Binding-site contacts:
Ligand atom C1 contacts residue ASN91 of chain 1.K at 1.4 Å.
Ligand atom C8 contacts residue GLY92 of chain 1.K at 4.1 Å.
Ligand atom C4 contacts residue GLU90 of chain 1.K at 4.1 Å.
Ligand atom C8 contacts residue CYS94 of chain 1.K at 3.6 Å (hydrophobic).
Ligand atom N2 contacts residue ASN91 of chain 1.K at 2.8 Å (h-bond).
Ligand atom C1 contacts residue GLU70 of chain 1.K at 3.8 Å.
Ligand atom N2 contacts residue ARG224 of chain 1.K at 3.5 Å (salt-bridge).
Ligand atom C7 contacts residue NAG1 of chain 1.W at 4.1 Å.
Ligand atom C2 contacts residue ARG224 of chain 1.K at 3.7 Å.
Ligand atom C6 contacts residue GLU90 of chain 1.K at 2.9 Å.
Ligand atom C2 contacts residue ASN91 of chain 1.K at 2.4 Å.
Ligand atom O5 contacts residue GLU90 of chain 1.K at 3.6 Å.
Ligand atom C8 contacts residue NAG1 of chain 1.W at 3.4 Å.
Ligand atom O5 contacts residue ASN91 of chain 1.K at 2.2 Å (h-bond).
Ligand atom C2 contacts residue GLU90 of chain 1.K at 4.0 Å.
Ligand atom C7 contacts residue CYS94 of chain 1.K at 3.7 Å (hydrophobic).
Ligand atom C8 contacts residue GLU90 of chain 1.K at 3.6 Å.
Ligand atom C7 contacts residue ASN91 of chain 1.K at 3.2 Å.
Ligand atom O6 contacts residue NAG1 of chain 1.W at 3.0 Å (h-bond).
Ligand atom C4 contacts residue ASN91 of chain 1.K at 4.1 Å.
Ligand atom O7 contacts residue ARG224 of chain 1.K at 4.2 Å.
Ligand atom O7 contacts residue CYS94 of chain 1.K at 3.0 Å.
Ligand atom C3 contacts residue ARG224 of chain 1.K at 3.6 Å.
Ligand atom O6 contacts residue ASN58 of chain 1.K at 4.0 Å.
Ligand atom C3 contacts residue ASN91 of chain 1.K at 3.7 Å.
Ligand atom C7 contacts residue ARG224 of chain 1.K at 3.6 Å.
Ligand atom C1 contacts residue GLU90 of chain 1.K at 4.0 Å.
Ligand atom O7 contacts residue SER138 of chain 1.K at 3.8 Å.
Ligand atom O7 contacts residue CYS139 of chain 1.K at 4.2 Å.
Ligand atom C8 contacts residue ASN68 of chain 1.K at 3.1 Å.
Ligand atom C7 contacts residue ASN68 of chain 1.K at 3.5 Å.
Ligand atom C5 contacts residue GLU90 of chain 1.K at 3.9 Å.
Ligand atom C5 contacts residue ASN91 of chain 1.K at 3.5 Å.
Ligand atom C8 contacts residue ARG224 of chain 1.K at 3.8 Å.
Ligand atom O6 contacts residue GLU90 of chain 1.K at 3.9 Å.
Ligand atom C8 contacts residue ASN91 of chain 1.K at 3.0 Å.
Ligand atom O3 contacts residue ARG224 of chain 1.K at 2.5 Å (salt-bridge).
Ligand atom O6 contacts residue ARG224 of chain 1.K at 3.1 Å (salt-bridge).
Ligand atom O7 contacts residue ASN91 of chain 1.K at 4.2 Å.
Ligand atom O7 contacts residue ASN68 of chain 1.K at 3.0 Å (h-bond).

Sequence of chain 1.K:
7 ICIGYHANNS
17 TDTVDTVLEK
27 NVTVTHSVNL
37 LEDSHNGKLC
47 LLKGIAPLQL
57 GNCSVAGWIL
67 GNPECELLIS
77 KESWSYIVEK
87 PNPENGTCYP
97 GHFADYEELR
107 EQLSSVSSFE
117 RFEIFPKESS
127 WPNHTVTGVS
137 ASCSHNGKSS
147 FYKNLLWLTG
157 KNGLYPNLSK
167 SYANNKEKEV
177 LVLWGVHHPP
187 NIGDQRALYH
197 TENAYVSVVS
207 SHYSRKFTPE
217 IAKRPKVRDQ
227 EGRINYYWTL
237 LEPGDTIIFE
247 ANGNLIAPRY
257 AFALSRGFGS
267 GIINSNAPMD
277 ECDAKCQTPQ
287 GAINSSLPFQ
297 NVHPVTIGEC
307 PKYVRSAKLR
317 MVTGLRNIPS

The protein below binds the small molecule below.
Small molecule (SMILES): CC(=O)N[C@H]1[C@H](O[C@H]2[C@H](O)[C@@H](NC(C)=O)CO[C@@H]2CO)O[C@H](CO)[C@@H](O[C@@H]2O[C@H](CO)[C@@H](O)[C@H](O[C@H]3O[C@H](CO)[C@@H](O)[C@H](O)[C@@H]3O)[C@@H]2O)[C@@H]1O